Sequence of chain 1.C:
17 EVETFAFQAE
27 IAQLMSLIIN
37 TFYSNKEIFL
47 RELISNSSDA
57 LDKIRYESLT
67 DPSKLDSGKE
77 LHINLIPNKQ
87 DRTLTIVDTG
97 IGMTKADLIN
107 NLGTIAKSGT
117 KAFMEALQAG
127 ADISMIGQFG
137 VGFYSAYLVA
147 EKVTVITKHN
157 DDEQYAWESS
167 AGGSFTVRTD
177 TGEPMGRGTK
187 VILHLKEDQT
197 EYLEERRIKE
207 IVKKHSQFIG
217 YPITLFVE

This protein binds this small molecule.
Small molecule (SMILES): Cc1cc(C(N)=O)ccc1-n1nc(C(C)C)c2c(-n3cnc(-c4cnn(C)c4)c3)ccnc21

Binding-site contacts:
Ligand atom O32 contacts residue ASP94 of chain 1.C at 3.8 Å.
Ligand atom N8 contacts residue TYR140 of chain 1.C at 2.9 Å (h-bond).
Ligand atom C1 contacts residue ILE105 of chain 1.C at 3.4 Å (hydrophobic).
Ligand atom C6 contacts residue PHE171 of chain 1.C at 3.5 Å (hydrophobic).
Ligand atom C17 contacts residue TRP163 of chain 1.C at 3.6 Å (hydrophobic).
Ligand atom C22 contacts residue TYR140 of chain 1.C at 3.7 Å (hydrophobic).
Ligand atom C22 contacts residue PHE139 of chain 1.C at 3.8 Å (hydrophobic).
Ligand atom C1 contacts residue GLY109 of chain 1.C at 3.8 Å.
Ligand atom N2 contacts residue ILE105 of chain 1.C at 3.6 Å (h-bond).
Ligand atom C31 contacts residue ASP94 of chain 1.C at 3.7 Å.
Ligand atom N33 contacts residue ASN52 of chain 1.C at 3.8 Å.
Ligand atom C4 contacts residue TYR140 of chain 1.C at 3.7 Å (hydrophobic).
Ligand atom C6 contacts residue GLY109 of chain 1.C at 3.6 Å.
Ligand atom N3 contacts residue GLY109 of chain 1.C at 3.7 Å.
Ligand atom C11 contacts residue LEU104 of chain 1.C at 3.3 Å (hydrophobic).
Ligand atom C26 contacts residue MET99 of chain 1.C at 3.7 Å (hydrophobic).
Ligand atom C23 contacts residue GLY136 of chain 1.C at 3.7 Å.
Ligand atom N19 contacts residue PHE139 of chain 1.C at 3.4 Å.
Ligand atom N33 contacts residue ASP94 of chain 1.C at 2.9 Å (salt-bridge).
Ligand atom C6 contacts residue ILE105 of chain 1.C at 3.5 Å (hydrophobic).
Ligand atom N2 contacts residue GLY109 of chain 1.C at 3.4 Å.
Ligand atom C4 contacts residue PHE23 of chain 1.C at 3.7 Å (hydrophobic).
Ligand atom C25 contacts residue MET99 of chain 1.C at 3.8 Å (hydrophobic).
Ligand atom C27 contacts residue MET99 of chain 1.C at 3.7 Å (hydrophobic).
Ligand atom C7 contacts residue TRP163 of chain 1.C at 3.7 Å (hydrophobic).
Ligand atom C9 contacts residue TYR140 of chain 1.C at 3.6 Å (hydrophobic).
Ligand atom O32 contacts residue ALA56 of chain 1.C at 3.5 Å.
Ligand atom C16 contacts residue LEU104 of chain 1.C at 3.6 Å (hydrophobic).
Ligand atom C9 contacts residue TRP163 of chain 1.C at 3.4 Å (hydrophobic).
Ligand atom N33 contacts residue SER53 of chain 1.C at 3.6 Å (h-bond).
Ligand atom N20 contacts residue PHE139 of chain 1.C at 3.7 Å.
Ligand atom C18 contacts residue PHE139 of chain 1.C at 3.8 Å (hydrophobic).
Ligand atom O32 contacts residue THR185 of chain 1.C at 3.7 Å.
Ligand atom N2 contacts residue PHE171 of chain 1.C at 3.5 Å.
Ligand atom C6 contacts residue LEU104 of chain 1.C at 3.5 Å (hydrophobic).
Ligand atom N8 contacts residue TRP163 of chain 1.C at 3.5 Å.
Ligand atom C13 contacts residue PHE139 of chain 1.C at 3.7 Å (hydrophobic).
Ligand atom C11 contacts residue TRP163 of chain 1.C at 3.6 Å (hydrophobic).
Ligand atom N15 contacts residue MET99 of chain 1.C at 3.5 Å (h-bond).
Ligand atom N10 contacts residue TRP163 of chain 1.C at 3.6 Å.